Binding-site contacts:
Ligand atom C8 contacts residue HIS99 of chain 1.C at 3.9 Å.
Ligand atom N21 contacts residue ILE96 of chain 1.C at 4.1 Å.
Ligand atom F30 contacts residue ALA228 of chain 1.C at 3.5 Å.
Ligand atom C13 contacts residue GLN123 of chain 1.C at 3.7 Å.
Ligand atom F30 contacts residue PHE236 of chain 1.C at 3.4 Å.
Ligand atom C13 contacts residue HIS99 of chain 1.C at 3.6 Å.
Ligand atom C18 contacts residue ASP151 of chain 1.C at 3.6 Å.
Ligand atom C20 contacts residue ILE96 of chain 1.C at 3.9 Å (hydrophobic).
Ligand atom C11 contacts residue TRP153 of chain 1.C at 4.0 Å (hydrophobic).
Ligand atom F30 contacts residue LYS233 of chain 1.C at 3.3 Å.
Ligand atom C20 contacts residue ASP151 of chain 1.C at 4.0 Å.
Ligand atom C26 contacts residue ALA228 of chain 1.C at 4.0 Å (hydrophobic).
Ligand atom C32 contacts residue ILE225 of chain 1.C at 4.1 Å (hydrophobic).
Ligand atom C27 contacts residue PHE236 of chain 1.C at 3.8 Å (hydrophobic).
Ligand atom C5 contacts residue ASP151 of chain 1.C at 3.5 Å.
Ligand atom N4 contacts residue ASP151 of chain 1.C at 3.4 Å.
Ligand atom C32 contacts residue ASP103 of chain 1.C at 3.4 Å.
Ligand atom C17 contacts residue ASP151 of chain 1.C at 3.5 Å.
Ligand atom C3 contacts residue GLN123 of chain 1.C at 4.1 Å.
Ligand atom F30 contacts residue HIS232 of chain 1.C at 4.1 Å.
Ligand atom C5 contacts residue ILE96 of chain 1.C at 3.9 Å (hydrophobic).
Ligand atom C12 contacts residue TRP153 of chain 1.C at 3.5 Å (hydrophobic).
Ligand atom C11 contacts residue GLN127 of chain 1.C at 3.5 Å.
Ligand atom C3 contacts residue ASP151 of chain 1.C at 3.6 Å.
Ligand atom C2 contacts residue ASP151 of chain 1.C at 4.1 Å.
Ligand atom N6 contacts residue ILE96 of chain 1.C at 4.1 Å.
Ligand atom C33 contacts residue ILE225 of chain 1.C at 4.0 Å (hydrophobic).
Ligand atom C27 contacts residue ALA228 of chain 1.C at 3.7 Å (hydrophobic).
Ligand atom N6 contacts residue ASP151 of chain 1.C at 3.6 Å.
Ligand atom N19 contacts residue ASP151 of chain 1.C at 3.5 Å (salt-bridge).
Ligand atom C26 contacts residue PHE236 of chain 1.C at 3.9 Å (hydrophobic).
Ligand atom C33 contacts residue ASP103 of chain 1.C at 3.9 Å.
Ligand atom C12 contacts residue GLN127 of chain 1.C at 3.7 Å.
Ligand atom C7 contacts residue HIS99 of chain 1.C at 4.0 Å.
Ligand atom C13 contacts residue LEU95 of chain 1.C at 3.5 Å (hydrophobic).
Ligand atom C17 contacts residue ILE96 of chain 1.C at 4.0 Å (hydrophobic).
Ligand atom C1 contacts residue ASP151 of chain 1.C at 3.4 Å.
Ligand atom C2 contacts residue HIS99 of chain 1.C at 3.5 Å.
Ligand atom C9 contacts residue LYS100 of chain 1.C at 4.1 Å.
Ligand atom C9 contacts residue HIS99 of chain 1.C at 4.0 Å.

This protein binds this small molecule.
Small molecule (SMILES): CCc1ccc([C@H]2C[C@@H](C)n3ncc(C(=O)NCc4ccc(F)cc4)c3N2)cc1

Sequence of chain 1.C:
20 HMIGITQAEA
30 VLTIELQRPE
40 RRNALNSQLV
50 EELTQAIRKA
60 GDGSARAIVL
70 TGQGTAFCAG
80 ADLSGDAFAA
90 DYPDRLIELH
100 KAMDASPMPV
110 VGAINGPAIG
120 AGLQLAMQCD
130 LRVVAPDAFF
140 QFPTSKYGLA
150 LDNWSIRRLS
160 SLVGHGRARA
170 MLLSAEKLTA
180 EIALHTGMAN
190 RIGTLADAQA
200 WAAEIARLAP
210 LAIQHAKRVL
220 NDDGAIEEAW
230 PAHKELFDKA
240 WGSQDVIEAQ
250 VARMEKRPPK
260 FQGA